Binding-site contacts:
Ligand atom C2 contacts residue ASN491 of chain 1.C at 2.5 Å.
Ligand atom O5 contacts residue ASN491 of chain 1.C at 2.4 Å (h-bond).
Ligand atom O7 contacts residue ARG489 of chain 1.C at 3.3 Å (salt-bridge).
Ligand atom C3 contacts residue ASN491 of chain 1.C at 3.9 Å.
Ligand atom O7 contacts residue GLU488 of chain 1.C at 3.5 Å.
Ligand atom C7 contacts residue ASN491 of chain 1.C at 3.9 Å.
Ligand atom C7 contacts residue ARG489 of chain 1.C at 3.4 Å.
Ligand atom C8 contacts residue ARG489 of chain 1.C at 3.4 Å.
Ligand atom C8 contacts residue VAL490 of chain 1.C at 3.8 Å (hydrophobic).
Ligand atom C8 contacts residue ASN491 of chain 1.C at 3.4 Å.
Ligand atom C4 contacts residue ASN491 of chain 1.C at 4.3 Å.
Ligand atom C5 contacts residue ASN491 of chain 1.C at 3.7 Å.
Ligand atom N2 contacts residue ASN491 of chain 1.C at 2.9 Å (h-bond).
Ligand atom N2 contacts residue ARG489 of chain 1.C at 4.1 Å.
Ligand atom C1 contacts residue ASN491 of chain 1.C at 1.4 Å.

Sequence of chain 1.C:
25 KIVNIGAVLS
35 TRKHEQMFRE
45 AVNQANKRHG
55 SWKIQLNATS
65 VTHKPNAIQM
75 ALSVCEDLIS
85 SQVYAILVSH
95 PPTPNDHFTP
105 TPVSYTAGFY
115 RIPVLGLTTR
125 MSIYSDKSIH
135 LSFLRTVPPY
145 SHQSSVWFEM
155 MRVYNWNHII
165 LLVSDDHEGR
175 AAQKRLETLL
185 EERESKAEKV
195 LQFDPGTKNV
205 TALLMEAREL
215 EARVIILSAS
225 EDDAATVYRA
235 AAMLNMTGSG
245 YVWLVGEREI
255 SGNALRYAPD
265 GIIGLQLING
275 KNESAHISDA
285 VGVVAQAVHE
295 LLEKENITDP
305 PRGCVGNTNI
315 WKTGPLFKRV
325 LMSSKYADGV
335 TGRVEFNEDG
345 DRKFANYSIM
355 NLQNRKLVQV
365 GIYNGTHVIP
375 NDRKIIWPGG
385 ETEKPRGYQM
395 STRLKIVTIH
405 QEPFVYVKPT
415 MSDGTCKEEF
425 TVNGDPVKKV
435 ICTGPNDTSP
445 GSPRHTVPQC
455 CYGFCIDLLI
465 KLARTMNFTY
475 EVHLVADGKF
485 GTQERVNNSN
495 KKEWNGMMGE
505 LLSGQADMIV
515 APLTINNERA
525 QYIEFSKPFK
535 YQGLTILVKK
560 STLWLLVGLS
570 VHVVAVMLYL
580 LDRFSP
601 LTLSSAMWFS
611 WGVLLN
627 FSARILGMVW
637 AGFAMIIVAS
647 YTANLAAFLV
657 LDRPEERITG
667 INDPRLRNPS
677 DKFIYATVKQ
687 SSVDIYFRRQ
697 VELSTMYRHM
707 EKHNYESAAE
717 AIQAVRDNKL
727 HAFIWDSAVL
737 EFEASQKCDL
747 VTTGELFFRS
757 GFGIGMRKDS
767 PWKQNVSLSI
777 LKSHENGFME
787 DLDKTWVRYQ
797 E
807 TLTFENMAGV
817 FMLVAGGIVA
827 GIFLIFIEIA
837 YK

A small-molecule ligand and the protein it binds are described below.
Small molecule (SMILES): CC(=O)N[C@@H]1[C@@H](O)[C@H](O)[C@@H](CO)O[C@H]1O